Binding-site contacts:
Ligand atom C1 contacts residue GLN104 of chain 1.A at 3.8 Å.
Ligand atom C7 contacts residue ASN60 of chain 1.A at 3.9 Å.
Ligand atom O3 contacts residue TRP64 of chain 1.A at 3.1 Å (h-bond).
Ligand atom C7 contacts residue TRP64 of chain 1.A at 4.0 Å (hydrophobic).
Ligand atom C7 contacts residue GOL1 of chain 1.C at 3.4 Å.
Ligand atom C8 contacts residue ALA108 of chain 1.A at 4.0 Å (hydrophobic).
Ligand atom C5 contacts residue GOL1 of chain 1.C at 3.5 Å.
Ligand atom C3 contacts residue ALA108 of chain 1.A at 3.8 Å (hydrophobic).
Ligand atom O3 contacts residue ALA108 of chain 1.A at 3.7 Å.
Ligand atom O7 contacts residue TRP64 of chain 1.A at 3.1 Å.
Ligand atom C8 contacts residue ILE59 of chain 1.A at 4.0 Å (hydrophobic).
Ligand atom N2 contacts residue ALA108 of chain 1.A at 2.9 Å (h-bond).
Ligand atom C5 contacts residue TYR63 of chain 1.A at 4.0 Å (hydrophobic).
Ligand atom O6 contacts residue GLU102 of chain 1.A at 3.5 Å (salt-bridge).
Ligand atom C2 contacts residue GLN104 of chain 1.A at 3.5 Å.
Ligand atom C8 contacts residue GLN58 of chain 1.A at 3.5 Å.
Ligand atom O5 contacts residue TYR63 of chain 1.A at 4.0 Å.
Ligand atom C6 contacts residue TYR63 of chain 1.A at 3.8 Å (hydrophobic).
Ligand atom O2 contacts residue GLN104 of chain 1.A at 3.8 Å.
Ligand atom C6 contacts residue GLU102 of chain 1.A at 3.6 Å.
Ligand atom N2 contacts residue GOL1 of chain 1.C at 2.8 Å (h-bond).
Ligand atom C7 contacts residue ALA108 of chain 1.A at 3.9 Å (hydrophobic).
Ligand atom O4 contacts residue GLN104 of chain 1.A at 3.2 Å (h-bond).
Ligand atom O5 contacts residue GOL1 of chain 1.C at 2.2 Å (h-bond).
Ligand atom C1 contacts residue GOL1 of chain 1.C at 1.4 Å.
Ligand atom O7 contacts residue GOL1 of chain 1.C at 3.6 Å (h-bond).
Ligand atom C5 contacts residue TYR63 of chain 1.A at 3.8 Å (hydrophobic).
Ligand atom C2 contacts residue ALA108 of chain 1.A at 3.7 Å (hydrophobic).
Ligand atom O7 contacts residue ASN60 of chain 1.A at 3.0 Å (h-bond).
Ligand atom C6 contacts residue TYR63 of chain 1.A at 3.7 Å (hydrophobic).
Ligand atom C2 contacts residue GOL1 of chain 1.C at 2.4 Å.
Ligand atom O7 contacts residue ILE59 of chain 1.A at 3.8 Å.
Ligand atom C8 contacts residue TRP109 of chain 1.A at 3.0 Å (hydrophobic).
Ligand atom C6 contacts residue TRP64 of chain 1.A at 3.5 Å (hydrophobic).
Ligand atom C4 contacts residue GLU102 of chain 1.A at 3.6 Å.
Ligand atom C1 contacts residue ALA108 of chain 1.A at 3.7 Å (hydrophobic).
Ligand atom O4 contacts residue GLU102 of chain 1.A at 2.7 Å (salt-bridge).
Ligand atom C3 contacts residue GOL1 of chain 1.C at 3.7 Å.
Ligand atom O6 contacts residue TYR63 of chain 1.A at 3.9 Å.
Ligand atom C4 contacts residue TYR63 of chain 1.A at 3.7 Å (hydrophobic).

The small molecule below binds the protein below.
Small molecule (SMILES): CC(=O)N[C@H]1CO[C@H](CO)[C@@H](O[C@@H]2O[C@H](CO)[C@H](O)[C@H](O)[C@H]2O)[C@@H]1O

Sequence of chain 1.A:
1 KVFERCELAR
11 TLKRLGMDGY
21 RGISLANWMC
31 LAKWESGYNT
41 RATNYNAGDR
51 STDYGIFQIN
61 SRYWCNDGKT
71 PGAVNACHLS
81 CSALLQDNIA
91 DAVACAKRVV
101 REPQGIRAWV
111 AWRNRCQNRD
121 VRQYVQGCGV